Binding-site contacts:
Ligand atom O2B contacts residue ASP120 of chain 1.A at 3.6 Å.
Ligand atom C6 contacts residue LEU256 of chain 1.A at 3.7 Å (hydrophobic).
Ligand atom N7 contacts residue ALA255 of chain 1.A at 3.3 Å.
Ligand atom O3G contacts residue THR144 of chain 1.A at 3.0 Å (h-bond).
Ligand atom O6 contacts residue LYS219 of chain 1.A at 3.6 Å (salt-bridge).
Ligand atom O2G contacts residue GLY167 of chain 1.A at 3.5 Å.
Ligand atom PB contacts residue LYS123 of chain 1.A at 3.6 Å.
Ligand atom O1B contacts residue MG1 of chain 1.LA at 2.1 Å.
Ligand atom C6 contacts residue LYS219 of chain 1.A at 3.7 Å.
Ligand atom O3G contacts residue MG1 of chain 1.LA at 2.1 Å.
Ligand atom O6 contacts residue ASN218 of chain 1.A at 3.0 Å (h-bond).
Ligand atom O3B contacts residue ASP120 of chain 1.A at 3.3 Å (salt-bridge).
Ligand atom PB contacts residue MG1 of chain 1.LA at 3.3 Å.
Ligand atom N1 contacts residue LEU256 of chain 1.A at 3.7 Å.
Ligand atom O6 contacts residue ALA255 of chain 1.A at 2.8 Å (h-bond).
Ligand atom O2B contacts residue HIS121 of chain 1.A at 3.2 Å (h-bond).
Ligand atom O5' contacts residue THR125 of chain 1.A at 3.6 Å (h-bond).
Ligand atom O3B contacts residue MG1 of chain 1.LA at 3.5 Å.
Ligand atom O2B contacts residue GLY122 of chain 1.A at 3.1 Å (h-bond).
Ligand atom C5' contacts residue NA1 of chain 1.MA at 3.7 Å.
Ligand atom O2B contacts residue LYS123 of chain 1.A at 2.9 Å (salt-bridge).
Ligand atom O1B contacts residue LYS123 of chain 1.A at 3.4 Å (salt-bridge).
Ligand atom O6 contacts residue LEU256 of chain 1.A at 3.6 Å (h-bond).
Ligand atom O1B contacts residue THR124 of chain 1.A at 3.1 Å (h-bond).
Ligand atom O2G contacts residue LYS123 of chain 1.A at 2.8 Å (salt-bridge).
Ligand atom O1A contacts residue NA1 of chain 1.MA at 3.4 Å (h-bond).
Ligand atom N2 contacts residue ASP221 of chain 1.A at 3.6 Å.
Ligand atom N3 contacts residue LEU256 of chain 1.A at 3.5 Å.
Ligand atom N1 contacts residue ASP221 of chain 1.A at 3.0 Å (salt-bridge).
Ligand atom O2A contacts residue THR125 of chain 1.A at 2.6 Å (h-bond).
Ligand atom O6 contacts residue SER254 of chain 1.A at 3.6 Å.
Ligand atom PG contacts residue MG1 of chain 1.LA at 3.4 Å.
Ligand atom PA contacts residue THR125 of chain 1.A at 3.6 Å.
Ligand atom N7 contacts residue ASN218 of chain 1.A at 3.4 Å (h-bond).
Ligand atom C2 contacts residue LEU256 of chain 1.A at 3.4 Å (hydrophobic).
Ligand atom PB contacts residue GLY122 of chain 1.A at 3.6 Å.
Ligand atom O3A contacts residue GLY122 of chain 1.A at 2.9 Å (h-bond).
Ligand atom O2A contacts residue THR124 of chain 1.A at 3.5 Å.
Ligand atom N2 contacts residue LEU256 of chain 1.A at 3.6 Å.
Ligand atom O2A contacts residue GLY122 of chain 1.A at 3.7 Å.

The small molecule below binds the protein below.
Small molecule (SMILES): Nc1nc2c(ncn2[C@@H]2O[C@H](CO[P](=O)(O)O[P](=O)(O)OP(O)(O)=S)[C@@H](O)[C@H]2O)c(=O)[nH]1

Sequence of chain 1.A:
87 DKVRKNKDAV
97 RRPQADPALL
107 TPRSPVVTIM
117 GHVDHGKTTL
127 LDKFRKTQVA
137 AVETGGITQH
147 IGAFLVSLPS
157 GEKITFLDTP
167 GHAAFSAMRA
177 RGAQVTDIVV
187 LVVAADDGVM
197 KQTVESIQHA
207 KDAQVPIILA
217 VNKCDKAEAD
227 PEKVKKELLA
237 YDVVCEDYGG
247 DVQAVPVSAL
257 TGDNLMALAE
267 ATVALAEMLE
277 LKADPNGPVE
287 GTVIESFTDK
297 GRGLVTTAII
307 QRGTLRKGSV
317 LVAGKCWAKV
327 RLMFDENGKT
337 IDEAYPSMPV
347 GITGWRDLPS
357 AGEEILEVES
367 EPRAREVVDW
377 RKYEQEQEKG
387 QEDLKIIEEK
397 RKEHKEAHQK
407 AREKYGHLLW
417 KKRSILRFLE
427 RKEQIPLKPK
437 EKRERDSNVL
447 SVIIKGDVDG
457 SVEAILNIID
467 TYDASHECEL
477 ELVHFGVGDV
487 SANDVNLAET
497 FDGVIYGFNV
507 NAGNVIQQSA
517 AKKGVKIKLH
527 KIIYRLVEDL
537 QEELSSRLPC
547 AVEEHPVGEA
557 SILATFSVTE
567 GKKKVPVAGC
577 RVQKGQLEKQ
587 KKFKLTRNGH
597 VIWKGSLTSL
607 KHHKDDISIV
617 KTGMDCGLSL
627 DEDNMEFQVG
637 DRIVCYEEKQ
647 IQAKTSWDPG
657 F